Binding-site contacts:
Ligand atom CB contacts residue ILE65 of chain 1.H at 3.7 Å (hydrophobic).
Ligand atom CB contacts residue VAL30 of chain 1.H at 3.7 Å (hydrophobic).
Ligand atom O contacts residue VAL30 of chain 1.H at 4.1 Å.
Ligand atom O contacts residue TYR41 of chain 1.H at 3.7 Å.
Ligand atom CA contacts residue TYR61 of chain 1.H at 4.2 Å (hydrophobic).
Ligand atom CB contacts residue SER76 of chain 1.H at 3.9 Å.
Ligand atom CA contacts residue LEU72 of chain 1.H at 4.2 Å (hydrophobic).
Ligand atom O contacts residue THR60 of chain 1.H at 4.3 Å.
Ligand atom CA contacts residue THR68 of chain 1.H at 4.1 Å.
Ligand atom CB contacts residue LEU72 of chain 1.H at 4.0 Å (hydrophobic).
Ligand atom O contacts residue LEU72 of chain 1.H at 4.3 Å.
Ligand atom N contacts residue PHE34 of chain 1.H at 3.7 Å.
Ligand atom N contacts residue TYR61 of chain 1.H at 4.4 Å.
Ligand atom N contacts residue LEU72 of chain 1.H at 4.1 Å.
Ligand atom O contacts residue TYR61 of chain 1.H at 3.8 Å.
Ligand atom CB contacts residue PHE34 of chain 1.H at 3.7 Å (hydrophobic).
Ligand atom C contacts residue VAL30 of chain 1.H at 4.4 Å (hydrophobic).
Ligand atom O contacts residue PHE34 of chain 1.H at 3.9 Å.
Ligand atom C contacts residue ILE26 of chain 1.H at 4.3 Å (hydrophobic).
Ligand atom O contacts residue THR68 of chain 1.H at 4.5 Å.
Ligand atom C contacts residue PHE34 of chain 1.H at 4.2 Å (hydrophobic).
Ligand atom CB contacts residue THR68 of chain 1.H at 3.4 Å.
Ligand atom CA contacts residue PHE34 of chain 1.H at 3.5 Å (hydrophobic).
Ligand atom CA contacts residue VAL30 of chain 1.H at 4.1 Å (hydrophobic).
Ligand atom N contacts residue TYR41 of chain 1.H at 4.4 Å.
Ligand atom CB contacts residue TYR41 of chain 1.H at 4.0 Å (hydrophobic).

Sequence of chain 1.H:
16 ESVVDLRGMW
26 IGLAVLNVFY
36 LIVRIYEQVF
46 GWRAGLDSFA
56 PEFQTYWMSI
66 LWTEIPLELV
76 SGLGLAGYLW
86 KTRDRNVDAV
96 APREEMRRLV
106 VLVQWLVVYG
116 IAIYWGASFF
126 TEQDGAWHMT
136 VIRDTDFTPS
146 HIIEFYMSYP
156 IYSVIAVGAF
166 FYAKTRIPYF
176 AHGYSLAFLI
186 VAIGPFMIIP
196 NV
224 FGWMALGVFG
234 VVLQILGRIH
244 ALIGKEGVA

This protein binds this small molecule.
Small molecule (SMILES): CC(C)NC(=O)[C@H](C)NC(=O)[C@H](C)NC(=O)[C@H](C)NC(=O)[C@H](C)NC(=O)[C@H](C)NC(=O)[C@H](C)NC(=O)[C@H](C)NC(=O)[C@H](C)NC(=O)[C@H](C)NC(=O)[C@H](C)NC(=O)[C@H](C)NC(=O)[C@H](C)NC(=O)[C@H](C)NC(=O)[C@H](C)NC(=O)[C@H](C)N